A protein and the small-molecule ligand that binds it are described below.
Small molecule (SMILES): Cc1cn([C@H]2C[C@H](O[P](=O)(O)OC[C@H]3O[C@@H](n4cnc5c4NC=NC5N)C[C@@H]3O[P](=O)(O)OC[C@H]3O[C@@H](n4ccc(N)nc4=O)C[C@@H]3O[P](=O)(O)OC[C@H]3O[C@@H](n4cnc5c(=O)[nH]c(N)nc54)C[C@@H]3O[P](=O)(O)OC[C@H]3O[C@@H](n4cnc5c(=O)[nH]c(N)nc54)C[C@@H]3O[P](=O)(O)OC[C@H]3O[C@@H](n4cc(C)c(=O)[nH]c4=O)C[C@@H]3O)[C@@H](CO[P](=O)(O)O[C@H]3[C@@H](O)[C@H](n4ccc(=O)[nH]c4=O)O[C@@H]3CO[P](=O)(O)O[C@H]3[C@@H](O)[C@H](n4cnc5c(=O)[nH]c(N)nc54)O[C@@H]3CO[P](=O)(O)O[C@H]3[C@@H](O)[C@H](n4cnc5c(=O)[nH]c(N)nc54)O[C@@H]3CO)O2)c(=O)[nH]c1=O

Sequence of chain 1.A:
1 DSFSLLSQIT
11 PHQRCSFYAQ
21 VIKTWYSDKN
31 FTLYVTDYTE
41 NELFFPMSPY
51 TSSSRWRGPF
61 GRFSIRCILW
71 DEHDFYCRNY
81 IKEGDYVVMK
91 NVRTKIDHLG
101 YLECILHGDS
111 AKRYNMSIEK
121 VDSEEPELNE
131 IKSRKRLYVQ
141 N

Binding-site contacts:
Ligand atom O2' contacts residue HIS98 of chain 1.A at 3.0 Å (h-bond).
Ligand atom N3 contacts residue TRP70 of chain 1.A at 3.2 Å.
Ligand atom N7 contacts residue LYS23 of chain 1.A at 2.9 Å (salt-bridge).
Ligand atom OP1 contacts residue THR51 of chain 1.A at 3.3 Å (h-bond).
Ligand atom C6 contacts residue ARG55 of chain 1.A at 3.1 Å.
Ligand atom C2 contacts residue HIS98 of chain 1.A at 3.3 Å.
Ligand atom O4' contacts residue TRP70 of chain 1.A at 3.0 Å (h-bond).
Ligand atom C2 contacts residue TRP70 of chain 1.A at 3.3 Å (hydrophobic).
Ligand atom N3 contacts residue TYR26 of chain 1.A at 2.8 Å (h-bond).
Ligand atom O4 contacts residue TYR26 of chain 1.A at 2.9 Å (h-bond).
Ligand atom N2 contacts residue GLU83 of chain 1.A at 3.3 Å (salt-bridge).
Ligand atom N1 contacts residue THR24 of chain 1.A at 3.2 Å (h-bond).
Ligand atom O6 contacts residue ASP71 of chain 1.A at 3.4 Å (salt-bridge).
Ligand atom O6 contacts residue ARG55 of chain 1.A at 3.1 Å.
Ligand atom C2 contacts residue TRP25 of chain 1.A at 3.2 Å (hydrophobic).
Ligand atom N2 contacts residue GLU103 of chain 1.A at 2.9 Å (salt-bridge).
Ligand atom N2 contacts residue ASP71 of chain 1.A at 2.8 Å (salt-bridge).
Ligand atom N6 contacts residue ASP97 of chain 1.A at 2.9 Å (salt-bridge).
Ligand atom N1 contacts residue ASP71 of chain 1.A at 2.8 Å (salt-bridge).
Ligand atom O6 contacts residue GLY108 of chain 1.A at 2.7 Å (h-bond).
Ligand atom OP2 contacts residue SER53 of chain 1.A at 2.6 Å (h-bond).
Ligand atom C4 contacts residue TRP25 of chain 1.A at 3.3 Å (hydrophobic).
Ligand atom O2 contacts residue TYR26 of chain 1.A at 3.2 Å (h-bond).
Ligand atom C5 contacts residue ARG55 of chain 1.A at 3.2 Å.
Ligand atom C4 contacts residue HIS98 of chain 1.A at 3.2 Å.
Ligand atom OP2 contacts residue SER53 of chain 1.A at 2.8 Å (h-bond).
Ligand atom N2 contacts residue THR24 of chain 1.A at 3.1 Å (h-bond).
Ligand atom O2 contacts residue HIS98 of chain 1.A at 3.2 Å (h-bond).
Ligand atom O4 contacts residue TRP25 of chain 1.A at 3.2 Å.
Ligand atom N1 contacts residue TRP25 of chain 1.A at 3.3 Å (h-bond).
Ligand atom N3 contacts residue HIS98 of chain 1.A at 3.2 Å (h-bond).
Ligand atom N3 contacts residue TRP25 of chain 1.A at 3.3 Å.
Ligand atom O2' contacts residue NA1 of chain 1.C at 2.7 Å (h-bond).
Ligand atom N1 contacts residue GLU103 of chain 1.A at 2.9 Å (salt-bridge).
Ligand atom C4 contacts residue TYR26 of chain 1.A at 3.3 Å (hydrophobic).
Ligand atom O6 contacts residue LYS23 of chain 1.A at 3.4 Å.
Ligand atom N1 contacts residue GLU83 of chain 1.A at 2.7 Å (salt-bridge).
Ligand atom C5 contacts residue ARG66 of chain 1.A at 3.3 Å.
Ligand atom N7 contacts residue ARG55 of chain 1.A at 3.3 Å.
Ligand atom C6 contacts residue ARG66 of chain 1.A at 3.3 Å.